Binding-site contacts:
Ligand atom C9 contacts residue ASN214 of chain 4.A at 4.0 Å.
Ligand atom C3 contacts residue ARG37 of chain 4.A at 3.8 Å.
Ligand atom C10 contacts residue ARG71 of chain 4.A at 3.8 Å.
Ligand atom N9 contacts residue ALA166 of chain 4.A at 3.2 Å.
Ligand atom C4 contacts residue TYR324 of chain 4.A at 3.6 Å (hydrophobic).
Ligand atom C1 contacts residue ARG37 of chain 4.A at 3.9 Å.
Ligand atom N9 contacts residue ARG144 of chain 4.A at 3.9 Å.
Ligand atom N9 contacts residue GLU196 of chain 4.A at 2.7 Å (salt-bridge).
Ligand atom C11 contacts residue TRP98 of chain 4.A at 3.8 Å (hydrophobic).
Ligand atom O6 contacts residue TYR324 of chain 4.A at 3.2 Å (h-bond).
Ligand atom O1A contacts residue TYR324 of chain 4.A at 3.3 Å (h-bond).
Ligand atom O8 contacts residue ARG212 of chain 4.A at 3.7 Å.
Ligand atom C3 contacts residue ASP70 of chain 4.A at 3.5 Å.
Ligand atom C3 contacts residue TYR324 of chain 4.A at 3.0 Å (hydrophobic).
Ligand atom O8 contacts residue GLU196 of chain 4.A at 2.7 Å (salt-bridge).
Ligand atom C3 contacts residue GLU38 of chain 4.A at 3.4 Å.
Ligand atom C1 contacts residue TYR324 of chain 4.A at 2.9 Å (hydrophobic).
Ligand atom C2 contacts residue TYR324 of chain 4.A at 2.7 Å (hydrophobic).
Ligand atom O1B contacts residue ARG37 of chain 4.A at 2.8 Å (salt-bridge).
Ligand atom C4 contacts residue GLU38 of chain 4.A at 3.6 Å.
Ligand atom C11 contacts residue ILE142 of chain 4.A at 3.8 Å (hydrophobic).
Ligand atom O8 contacts residue GLU197 of chain 4.A at 3.7 Å.
Ligand atom O1A contacts residue ARG212 of chain 4.A at 3.4 Å (salt-bridge).
Ligand atom C9 contacts residue ALA166 of chain 4.A at 4.0 Å (hydrophobic).
Ligand atom O1B contacts residue ARG290 of chain 4.A at 2.9 Å (salt-bridge).
Ligand atom C9 contacts residue GLU196 of chain 4.A at 3.4 Å.
Ligand atom C6 contacts residue TYR324 of chain 4.A at 3.6 Å (hydrophobic).
Ligand atom N4 contacts residue ASP70 of chain 4.A at 2.9 Å (salt-bridge).
Ligand atom C8 contacts residue GLU196 of chain 4.A at 3.5 Å.
Ligand atom O1B contacts residue TYR324 of chain 4.A at 3.4 Å (h-bond).
Ligand atom C4 contacts residue ASP70 of chain 4.A at 3.7 Å.
Ligand atom C11 contacts residue ARG144 of chain 4.A at 3.9 Å.
Ligand atom O1A contacts residue ARG290 of chain 4.A at 2.8 Å (salt-bridge).
Ligand atom C9 contacts residue ARG212 of chain 4.A at 3.9 Å.
Ligand atom O10 contacts residue ARG71 of chain 4.A at 2.7 Å (salt-bridge).
Ligand atom C1 contacts residue ARG290 of chain 4.A at 3.5 Å.
Ligand atom N4 contacts residue GLU38 of chain 4.A at 2.9 Å (salt-bridge).
Ligand atom O10 contacts residue ASP70 of chain 4.A at 3.6 Å.
Ligand atom C6 contacts residue GLU197 of chain 4.A at 3.6 Å.
Ligand atom C8 contacts residue ARG212 of chain 4.A at 3.6 Å.

Sequence of chain 4.A:
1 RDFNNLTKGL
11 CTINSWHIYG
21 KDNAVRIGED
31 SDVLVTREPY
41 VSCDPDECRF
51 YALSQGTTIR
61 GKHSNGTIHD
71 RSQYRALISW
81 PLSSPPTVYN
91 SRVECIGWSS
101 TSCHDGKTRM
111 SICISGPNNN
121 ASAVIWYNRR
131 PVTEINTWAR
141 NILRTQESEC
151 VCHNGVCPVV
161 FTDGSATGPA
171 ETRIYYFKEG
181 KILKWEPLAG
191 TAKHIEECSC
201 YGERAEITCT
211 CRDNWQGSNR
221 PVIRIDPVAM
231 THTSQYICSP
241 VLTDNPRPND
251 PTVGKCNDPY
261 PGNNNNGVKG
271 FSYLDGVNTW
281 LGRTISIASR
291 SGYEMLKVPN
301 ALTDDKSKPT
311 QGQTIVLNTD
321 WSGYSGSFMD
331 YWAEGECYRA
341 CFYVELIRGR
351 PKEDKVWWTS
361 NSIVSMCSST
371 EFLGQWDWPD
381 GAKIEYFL

A protein and the small-molecule ligand that binds it are described below.
Small molecule (SMILES): CC(=O)N[C@H]1[C@H]([C@H](O)[C@H](O)CN)OC(C(=O)O)=C[C@@H]1N